Sequence of chain 1.D:
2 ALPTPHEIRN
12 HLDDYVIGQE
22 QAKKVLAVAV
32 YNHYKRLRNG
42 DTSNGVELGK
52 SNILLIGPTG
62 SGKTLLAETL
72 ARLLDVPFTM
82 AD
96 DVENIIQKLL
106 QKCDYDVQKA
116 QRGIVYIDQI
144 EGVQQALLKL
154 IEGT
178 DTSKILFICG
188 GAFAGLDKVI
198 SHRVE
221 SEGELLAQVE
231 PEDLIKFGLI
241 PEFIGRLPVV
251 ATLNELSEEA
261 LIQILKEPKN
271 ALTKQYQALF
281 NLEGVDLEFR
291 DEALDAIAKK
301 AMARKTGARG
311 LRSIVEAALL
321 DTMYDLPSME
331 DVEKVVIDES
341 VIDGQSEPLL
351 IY

Binding-site contacts:
Ligand atom O3G contacts residue THR65 of chain 1.D at 2.8 Å (h-bond).
Ligand atom O2A contacts residue LEU66 of chain 1.D at 3.4 Å.
Ligand atom O1A contacts residue THR65 of chain 1.D at 3.0 Å.
Ligand atom O2' contacts residue LEU66 of chain 1.D at 3.6 Å.
Ligand atom O2G contacts residue TYR121 of chain 1.D at 3.8 Å.
Ligand atom N7 contacts residue GLY63 of chain 1.D at 3.5 Å (h-bond).
Ligand atom N1 contacts residue ILE18 of chain 1.D at 3.1 Å (h-bond).
Ligand atom N7 contacts residue SER62 of chain 1.D at 3.1 Å (h-bond).
Ligand atom C2 contacts residue TYR16 of chain 1.D at 3.8 Å (hydrophobic).
Ligand atom S1G contacts residue THR60 of chain 1.D at 3.5 Å.
Ligand atom C2 contacts residue ILE264 of chain 1.D at 3.6 Å (hydrophobic).
Ligand atom O4' contacts residue ALA308 of chain 1.D at 3.6 Å.
Ligand atom O1B contacts residue GLY63 of chain 1.D at 3.2 Å (h-bond).
Ligand atom O2B contacts residue THR65 of chain 1.D at 2.6 Å (h-bond).
Ligand atom O2B contacts residue LYS64 of chain 1.D at 3.1 Å (salt-bridge).
Ligand atom O1B contacts residue SER62 of chain 1.D at 2.7 Å (h-bond).
Ligand atom C6 contacts residue ILE18 of chain 1.D at 3.8 Å (hydrophobic).
Ligand atom N6 contacts residue SER62 of chain 1.D at 3.3 Å (h-bond).
Ligand atom PG contacts residue THR65 of chain 1.D at 3.9 Å.
Ligand atom O1B contacts residue THR60 of chain 1.D at 3.7 Å.
Ligand atom N9 contacts residue ALA308 of chain 1.D at 3.7 Å.
Ligand atom O3A contacts residue GLY61 of chain 1.D at 3.4 Å.
Ligand atom C8 contacts residue GLY61 of chain 1.D at 3.6 Å.
Ligand atom C5 contacts residue SER62 of chain 1.D at 3.8 Å.
Ligand atom O3G contacts residue ASP123 of chain 1.D at 3.1 Å (salt-bridge).
Ligand atom N6 contacts residue LEU256 of chain 1.D at 3.8 Å.
Ligand atom O1B contacts residue LYS64 of chain 1.D at 3.7 Å.
Ligand atom O1B contacts residue GLY61 of chain 1.D at 2.7 Å (h-bond).
Ligand atom O2B contacts residue GLY63 of chain 1.D at 3.8 Å.
Ligand atom O2A contacts residue GLY63 of chain 1.D at 3.7 Å.
Ligand atom N3 contacts residue ILE264 of chain 1.D at 3.7 Å.
Ligand atom O3B contacts residue GLY61 of chain 1.D at 3.7 Å.
Ligand atom O4' contacts residue ARG309 of chain 1.D at 3.9 Å.
Ligand atom PG contacts residue ASP123 of chain 1.D at 3.9 Å.
Ligand atom N6 contacts residue ILE18 of chain 1.D at 3.0 Å (h-bond).
Ligand atom N7 contacts residue GLY61 of chain 1.D at 3.5 Å (h-bond).
Ligand atom C2' contacts residue LEU66 of chain 1.D at 3.6 Å (hydrophobic).
Ligand atom O2G contacts residue LYS64 of chain 1.D at 2.7 Å (salt-bridge).
Ligand atom PB contacts residue GLY61 of chain 1.D at 3.6 Å.
Ligand atom C8 contacts residue ALA308 of chain 1.D at 3.8 Å (hydrophobic).

A protein and the small-molecule ligand that binds it are described below.
Small molecule (SMILES): Nc1ncnc2c1ncn2[C@@H]1O[C@H](COP(=O)(O)OP(=O)(O)OP(O)(O)=S)[C@@H](O)[C@H]1O